Binding-site contacts:
Ligand atom N2 contacts residue ASN58 of chain 1.B at 2.9 Å (h-bond).
Ligand atom C6 contacts residue TYR25 of chain 1.B at 4.3 Å (hydrophobic).
Ligand atom C1 contacts residue TYR25 of chain 1.B at 3.6 Å (hydrophobic).
Ligand atom C8 contacts residue ASN58 of chain 1.B at 4.4 Å.
Ligand atom O5 contacts residue ASN58 of chain 1.B at 2.4 Å (h-bond).
Ligand atom C7 contacts residue ASN58 of chain 1.B at 3.9 Å.
Ligand atom C5 contacts residue ASN58 of chain 1.B at 3.7 Å.
Ligand atom C4 contacts residue ASN58 of chain 1.B at 4.2 Å.
Ligand atom C5 contacts residue TYR25 of chain 1.B at 3.9 Å (hydrophobic).
Ligand atom O7 contacts residue ASN58 of chain 1.B at 4.5 Å.
Ligand atom C1 contacts residue ASN58 of chain 1.B at 1.4 Å.
Ligand atom C3 contacts residue ASN58 of chain 1.B at 3.8 Å.
Ligand atom O5 contacts residue TYR25 of chain 1.B at 3.8 Å.
Ligand atom C2 contacts residue ASN58 of chain 1.B at 2.5 Å.

Sequence of chain 1.B:
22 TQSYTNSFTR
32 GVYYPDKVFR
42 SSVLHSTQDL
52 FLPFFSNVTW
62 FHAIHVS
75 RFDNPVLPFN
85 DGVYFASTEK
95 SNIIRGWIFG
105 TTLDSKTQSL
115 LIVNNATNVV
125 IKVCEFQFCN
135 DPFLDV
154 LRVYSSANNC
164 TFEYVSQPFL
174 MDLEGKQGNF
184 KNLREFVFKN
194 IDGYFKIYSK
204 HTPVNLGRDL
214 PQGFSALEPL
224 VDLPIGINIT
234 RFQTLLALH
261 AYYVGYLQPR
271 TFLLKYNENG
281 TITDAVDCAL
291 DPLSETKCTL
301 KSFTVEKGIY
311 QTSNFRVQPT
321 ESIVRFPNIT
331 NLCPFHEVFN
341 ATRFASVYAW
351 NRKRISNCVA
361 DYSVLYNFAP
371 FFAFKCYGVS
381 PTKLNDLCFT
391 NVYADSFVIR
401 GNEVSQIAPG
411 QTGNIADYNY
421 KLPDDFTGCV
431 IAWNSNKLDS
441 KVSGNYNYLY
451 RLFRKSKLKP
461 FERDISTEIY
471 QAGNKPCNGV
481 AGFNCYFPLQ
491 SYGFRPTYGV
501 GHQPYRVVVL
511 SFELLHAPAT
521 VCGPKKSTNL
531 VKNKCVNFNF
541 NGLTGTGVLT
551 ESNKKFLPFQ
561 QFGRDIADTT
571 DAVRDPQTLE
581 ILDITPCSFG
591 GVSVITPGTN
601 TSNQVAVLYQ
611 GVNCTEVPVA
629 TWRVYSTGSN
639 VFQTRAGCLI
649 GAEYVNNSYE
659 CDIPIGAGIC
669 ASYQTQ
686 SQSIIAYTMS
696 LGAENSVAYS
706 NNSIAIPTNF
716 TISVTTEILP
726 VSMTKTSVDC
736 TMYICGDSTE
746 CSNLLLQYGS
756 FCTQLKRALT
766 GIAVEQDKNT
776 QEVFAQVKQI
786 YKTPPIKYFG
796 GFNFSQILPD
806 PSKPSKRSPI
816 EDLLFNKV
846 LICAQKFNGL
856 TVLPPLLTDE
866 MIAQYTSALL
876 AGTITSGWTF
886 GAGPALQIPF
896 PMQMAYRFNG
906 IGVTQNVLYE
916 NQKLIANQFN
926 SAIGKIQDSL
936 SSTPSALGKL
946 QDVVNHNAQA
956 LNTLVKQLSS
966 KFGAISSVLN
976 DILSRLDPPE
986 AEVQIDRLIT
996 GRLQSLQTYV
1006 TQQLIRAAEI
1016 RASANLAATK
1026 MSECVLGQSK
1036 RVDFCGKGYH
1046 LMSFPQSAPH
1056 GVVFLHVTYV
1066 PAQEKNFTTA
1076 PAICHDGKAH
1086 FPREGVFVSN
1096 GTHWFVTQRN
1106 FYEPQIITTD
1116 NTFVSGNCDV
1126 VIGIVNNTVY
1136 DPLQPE

The protein below binds the small molecule below.
Small molecule (SMILES): CC(=O)N[C@@H]1[C@@H](O)[C@H](O)[C@@H](CO)O[C@H]1O